Sequence of chain 1.HB:
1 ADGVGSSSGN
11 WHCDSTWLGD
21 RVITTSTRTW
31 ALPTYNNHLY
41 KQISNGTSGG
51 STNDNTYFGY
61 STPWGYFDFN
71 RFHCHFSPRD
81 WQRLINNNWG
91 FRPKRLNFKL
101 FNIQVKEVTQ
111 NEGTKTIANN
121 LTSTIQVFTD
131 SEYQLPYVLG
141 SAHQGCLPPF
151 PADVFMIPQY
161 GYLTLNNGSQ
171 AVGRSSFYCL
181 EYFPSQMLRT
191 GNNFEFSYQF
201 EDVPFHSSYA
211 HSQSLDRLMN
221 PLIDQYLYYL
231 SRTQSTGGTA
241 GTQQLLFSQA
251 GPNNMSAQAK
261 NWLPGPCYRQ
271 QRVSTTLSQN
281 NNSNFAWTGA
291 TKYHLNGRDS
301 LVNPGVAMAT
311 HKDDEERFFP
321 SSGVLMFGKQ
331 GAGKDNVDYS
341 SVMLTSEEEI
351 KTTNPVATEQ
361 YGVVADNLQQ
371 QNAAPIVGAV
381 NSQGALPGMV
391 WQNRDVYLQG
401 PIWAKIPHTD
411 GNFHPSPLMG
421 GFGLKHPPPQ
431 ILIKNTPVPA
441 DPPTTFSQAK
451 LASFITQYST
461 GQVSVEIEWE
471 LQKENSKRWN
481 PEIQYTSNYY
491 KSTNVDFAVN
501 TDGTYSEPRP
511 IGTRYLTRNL

A small-molecule ligand and the protein it binds are described below.
Small molecule (SMILES): OC[C@H]1O[C@@H](O)[C@H](O)[C@@H](O)[C@H]1O

Binding-site contacts:
Ligand atom C3 contacts residue ASN254 of chain 1.AA at 4.1 Å.
Ligand atom C2 contacts residue TRP287 of chain 1.HB at 3.8 Å (hydrophobic).
Ligand atom O3 contacts residue TRP287 of chain 1.HB at 3.8 Å.
Ligand atom O3 contacts residue ALA257 of chain 1.AA at 4.5 Å.
Ligand atom O2 contacts residue ASN55 of chain 1.HB at 3.5 Å (h-bond).
Ligand atom O5 contacts residue TRP287 of chain 1.HB at 3.3 Å.
Ligand atom C1 contacts residue TRP287 of chain 1.HB at 3.8 Å (hydrophobic).
Ligand atom C3 contacts residue TRP287 of chain 1.HB at 4.3 Å (hydrophobic).
Ligand atom C5 contacts residue TRP287 of chain 1.HB at 3.9 Å (hydrophobic).
Ligand atom O2 contacts residue THR52 of chain 1.HB at 4.4 Å.
Ligand atom O4 contacts residue TRP287 of chain 1.HB at 2.1 Å.
Ligand atom O3 contacts residue ASN254 of chain 1.AA at 3.8 Å.
Ligand atom O2 contacts residue ASN254 of chain 1.AA at 4.0 Å.
Ligand atom O2 contacts residue SER256 of chain 1.AA at 4.0 Å.
Ligand atom C4 contacts residue TRP287 of chain 1.HB at 3.4 Å (hydrophobic).
Ligand atom O1 contacts residue TRP287 of chain 1.HB at 3.0 Å (h-bond).
Ligand atom C6 contacts residue TRP287 of chain 1.HB at 3.8 Å (hydrophobic).

Sequence of chain 1.AA:
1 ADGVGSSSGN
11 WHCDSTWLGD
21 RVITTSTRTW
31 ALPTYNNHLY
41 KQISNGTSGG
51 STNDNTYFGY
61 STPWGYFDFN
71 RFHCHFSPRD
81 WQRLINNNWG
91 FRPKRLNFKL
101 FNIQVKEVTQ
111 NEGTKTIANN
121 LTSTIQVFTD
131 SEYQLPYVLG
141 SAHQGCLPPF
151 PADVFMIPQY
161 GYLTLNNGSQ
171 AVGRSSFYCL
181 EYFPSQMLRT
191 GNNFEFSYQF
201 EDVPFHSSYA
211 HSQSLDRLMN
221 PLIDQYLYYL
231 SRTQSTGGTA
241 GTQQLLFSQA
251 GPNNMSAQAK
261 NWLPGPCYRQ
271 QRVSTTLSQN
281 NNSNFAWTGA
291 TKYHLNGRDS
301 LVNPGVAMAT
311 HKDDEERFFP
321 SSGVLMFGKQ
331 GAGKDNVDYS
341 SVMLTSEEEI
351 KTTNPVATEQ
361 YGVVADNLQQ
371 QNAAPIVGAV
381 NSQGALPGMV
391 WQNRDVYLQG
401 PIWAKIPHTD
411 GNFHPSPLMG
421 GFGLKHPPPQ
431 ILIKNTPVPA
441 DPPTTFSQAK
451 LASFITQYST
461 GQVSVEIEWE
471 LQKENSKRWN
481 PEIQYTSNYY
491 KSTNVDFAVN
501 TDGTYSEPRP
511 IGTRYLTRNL